Sequence of chain 1.A:
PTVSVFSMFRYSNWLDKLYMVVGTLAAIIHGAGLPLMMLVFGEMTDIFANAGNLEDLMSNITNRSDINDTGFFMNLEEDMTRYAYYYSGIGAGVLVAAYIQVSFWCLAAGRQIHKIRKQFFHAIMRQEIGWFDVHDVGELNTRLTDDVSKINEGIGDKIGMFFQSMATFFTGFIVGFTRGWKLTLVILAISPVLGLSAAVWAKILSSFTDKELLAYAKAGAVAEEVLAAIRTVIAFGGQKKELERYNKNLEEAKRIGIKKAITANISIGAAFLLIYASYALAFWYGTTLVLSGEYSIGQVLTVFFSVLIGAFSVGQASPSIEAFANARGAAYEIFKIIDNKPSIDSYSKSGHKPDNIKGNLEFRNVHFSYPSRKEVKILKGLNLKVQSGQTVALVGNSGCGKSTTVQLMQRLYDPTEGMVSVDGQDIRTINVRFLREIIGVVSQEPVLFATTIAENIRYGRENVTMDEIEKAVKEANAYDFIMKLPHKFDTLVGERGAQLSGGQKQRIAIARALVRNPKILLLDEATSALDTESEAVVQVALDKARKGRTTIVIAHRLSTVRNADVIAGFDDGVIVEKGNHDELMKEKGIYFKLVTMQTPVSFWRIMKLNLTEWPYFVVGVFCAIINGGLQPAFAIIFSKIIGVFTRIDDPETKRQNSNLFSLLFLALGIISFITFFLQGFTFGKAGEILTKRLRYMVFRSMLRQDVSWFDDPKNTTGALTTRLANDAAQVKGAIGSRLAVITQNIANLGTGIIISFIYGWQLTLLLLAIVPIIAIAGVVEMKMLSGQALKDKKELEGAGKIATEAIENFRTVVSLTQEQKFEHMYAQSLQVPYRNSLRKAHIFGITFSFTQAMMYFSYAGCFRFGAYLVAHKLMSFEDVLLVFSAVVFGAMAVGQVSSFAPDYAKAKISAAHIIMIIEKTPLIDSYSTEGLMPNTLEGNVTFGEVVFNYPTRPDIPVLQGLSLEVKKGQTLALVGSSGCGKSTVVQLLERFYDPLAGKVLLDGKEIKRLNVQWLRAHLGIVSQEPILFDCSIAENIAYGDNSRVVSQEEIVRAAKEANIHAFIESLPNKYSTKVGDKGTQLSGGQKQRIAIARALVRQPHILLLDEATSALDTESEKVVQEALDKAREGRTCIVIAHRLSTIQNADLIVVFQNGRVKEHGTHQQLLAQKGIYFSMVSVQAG

A protein and the small-molecule ligand that binds it are described below.
Small molecule (SMILES): CC(C)CCC[C@@H](C)[C@H]1CC[C@H]2[C@@H]3CC=C4C[C@@H](O)CC[C@]4(C)[C@H]3CC[C@]12C

Binding-site contacts:
Ligand atom C4 contacts residue TYR50 of chain 1.A at 4.0 Å (hydrophobic).
Ligand atom C15 contacts residue PHE135 of chain 1.A at 4.0 Å (hydrophobic).
Ligand atom C8 contacts residue CLR1 of chain 1.V at 4.2 Å.
Ligand atom C6 contacts residue CLR1 of chain 1.V at 3.8 Å.
Ligand atom C4 contacts residue LEU138 of chain 1.A at 4.3 Å (hydrophobic).
Ligand atom C6 contacts residue TYR50 of chain 1.A at 4.2 Å (hydrophobic).
Ligand atom C7 contacts residue CLR1 of chain 1.V at 3.3 Å.
Ligand atom C16 contacts residue CLR1 of chain 1.V at 4.1 Å.
Ligand atom C5 contacts residue CLR1 of chain 1.V at 4.3 Å.
Ligand atom C18 contacts residue TYR130 of chain 1.A at 3.6 Å (hydrophobic).
Ligand atom C4 contacts residue HIS936 of chain 1.A at 4.0 Å.
Ligand atom C8 contacts residue PHE135 of chain 1.A at 4.3 Å (hydrophobic).
Ligand atom C14 contacts residue CLR1 of chain 1.V at 4.1 Å.
Ligand atom C7 contacts residue PHE135 of chain 1.A at 3.4 Å (hydrophobic).
Ligand atom C15 contacts residue CLR1 of chain 1.V at 3.8 Å.
Ligand atom C19 contacts residue HIS936 of chain 1.A at 3.5 Å.
Ligand atom C6 contacts residue PHE135 of chain 1.A at 3.7 Å (hydrophobic).
Ligand atom C16 contacts residue ILE131 of chain 1.A at 4.4 Å (hydrophobic).
Ligand atom C19 contacts residue TYR130 of chain 1.A at 4.3 Å (hydrophobic).
Ligand atom C5 contacts residue HIS936 of chain 1.A at 4.5 Å.